Sequence of chain 1.B:
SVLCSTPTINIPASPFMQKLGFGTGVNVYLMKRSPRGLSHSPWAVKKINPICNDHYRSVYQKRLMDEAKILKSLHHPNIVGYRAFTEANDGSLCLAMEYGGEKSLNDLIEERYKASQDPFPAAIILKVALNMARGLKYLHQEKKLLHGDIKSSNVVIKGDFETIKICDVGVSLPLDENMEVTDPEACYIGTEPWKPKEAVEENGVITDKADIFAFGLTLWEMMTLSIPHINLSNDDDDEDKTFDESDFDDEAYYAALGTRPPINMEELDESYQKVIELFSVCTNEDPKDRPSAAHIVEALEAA

The small molecule below binds the protein below.
Small molecule (SMILES): O=C(O)/C=C/c1ccc(O)cc1

Binding-site contacts:
Ligand atom O2 contacts residue THR192 of chain 1.B at 3.4 Å.
Ligand atom O2 contacts residue ASN46 of chain 1.A at 2.8 Å (h-bond).
Ligand atom O4' contacts residue TYR255 of chain 1.B at 3.9 Å.
Ligand atom C1 contacts residue GLU193 of chain 1.B at 4.3 Å.
Ligand atom C4' contacts residue TYR254 of chain 1.B at 4.2 Å (hydrophobic).
Ligand atom C2 contacts residue GLU193 of chain 1.B at 4.5 Å.
Ligand atom C1 contacts residue ASN46 of chain 1.A at 3.7 Å.
Ligand atom C2 contacts residue LYS44 of chain 1.A at 3.8 Å.
Ligand atom C2 contacts residue ILE45 of chain 1.A at 4.1 Å (hydrophobic).
Ligand atom C6' contacts residue TYR254 of chain 1.B at 4.3 Å (hydrophobic).
Ligand atom O1 contacts residue GLU193 of chain 1.B at 3.6 Å (salt-bridge).
Ligand atom C5' contacts residue TYR255 of chain 1.B at 3.4 Å (hydrophobic).
Ligand atom C1 contacts residue THR192 of chain 1.B at 3.8 Å.
Ligand atom O4' contacts residue TYR254 of chain 1.B at 4.2 Å.
Ligand atom C6' contacts residue GLU193 of chain 1.B at 2.9 Å.
Ligand atom C3 contacts residue LYS44 of chain 1.A at 4.3 Å.
Ligand atom C2' contacts residue LYS44 of chain 1.A at 3.4 Å.
Ligand atom O2 contacts residue ILE45 of chain 1.A at 4.0 Å.
Ligand atom C2' contacts residue ILE45 of chain 1.A at 3.7 Å (hydrophobic).
Ligand atom C3 contacts residue GLU193 of chain 1.B at 3.8 Å.
Ligand atom C2' contacts residue TYR254 of chain 1.B at 4.3 Å (hydrophobic).
Ligand atom C1' contacts residue LYS44 of chain 1.A at 4.2 Å.
Ligand atom C2' contacts residue GLU193 of chain 1.B at 4.3 Å.
Ligand atom C4' contacts residue GLU193 of chain 1.B at 4.2 Å.
Ligand atom C3' contacts residue LYS44 of chain 1.A at 4.1 Å.
Ligand atom O2 contacts residue PRO47 of chain 1.A at 3.3 Å.
Ligand atom C1' contacts residue TYR254 of chain 1.B at 4.3 Å (hydrophobic).
Ligand atom C1' contacts residue GLU193 of chain 1.B at 3.5 Å.
Ligand atom C3' contacts residue ILE45 of chain 1.A at 3.6 Å (hydrophobic).
Ligand atom C2 contacts residue ASN46 of chain 1.A at 3.8 Å.
Ligand atom C5' contacts residue GLU193 of chain 1.B at 3.3 Å.
Ligand atom C6' contacts residue TYR255 of chain 1.B at 4.4 Å (hydrophobic).
Ligand atom O1 contacts residue THR192 of chain 1.B at 3.8 Å.
Ligand atom C5' contacts residue TYR254 of chain 1.B at 4.2 Å (hydrophobic).
Ligand atom C4' contacts residue TYR255 of chain 1.B at 4.1 Å (hydrophobic).
Ligand atom C3' contacts residue TYR254 of chain 1.B at 4.4 Å (hydrophobic).
Ligand atom C1 contacts residue PRO47 of chain 1.A at 4.3 Å (hydrophobic).
Ligand atom O4' contacts residue PHE249 of chain 1.B at 4.2 Å.

Sequence of chain 1.A:
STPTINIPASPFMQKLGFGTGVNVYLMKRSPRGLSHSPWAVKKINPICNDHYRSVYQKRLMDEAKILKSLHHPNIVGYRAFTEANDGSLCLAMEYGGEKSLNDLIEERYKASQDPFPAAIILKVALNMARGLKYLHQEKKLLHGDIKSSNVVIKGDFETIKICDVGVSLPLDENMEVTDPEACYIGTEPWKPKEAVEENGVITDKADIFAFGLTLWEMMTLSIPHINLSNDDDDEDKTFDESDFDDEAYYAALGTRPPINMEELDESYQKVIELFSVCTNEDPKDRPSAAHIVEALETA